The protein below binds the small molecule below.
Small molecule (SMILES): CC[C@H](C)[C@H](NC(=O)[C@H](CCCN=C(N)N)NC(=O)[C@@H](N)CC(C)C)C(=O)N[C@H](C(=O)N[C@@H](Cc1ccccc1)C(=O)NCC(=O)NCC(=O)N1CCC[C@H]1C=O)[C@@H](C)O

Sequence of chain 1.I:
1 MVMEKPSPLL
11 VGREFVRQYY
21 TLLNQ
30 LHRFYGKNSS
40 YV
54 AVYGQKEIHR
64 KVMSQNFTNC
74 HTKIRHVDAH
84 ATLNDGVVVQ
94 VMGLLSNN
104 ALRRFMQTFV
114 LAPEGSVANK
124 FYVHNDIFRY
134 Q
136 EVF

Binding-site contacts:
Ligand atom CD2 contacts residue GLN18 of chain 1.I at 3.9 Å.
Ligand atom CE1 contacts residue PHE124 of chain 1.I at 3.8 Å (hydrophobic).
Ligand atom N contacts residue LYS123 of chain 1.I at 3.9 Å.
Ligand atom O contacts residue PHE124 of chain 1.I at 3.4 Å (h-bond).
Ligand atom CZ contacts residue PHE15 of chain 1.I at 3.3 Å (hydrophobic).
Ligand atom O contacts residue LYS123 of chain 1.I at 3.7 Å.
Ligand atom CB contacts residue PHE33 of chain 1.I at 3.6 Å (hydrophobic).
Ligand atom N contacts residue ASN122 of chain 1.I at 2.9 Å (h-bond).
Ligand atom O contacts residue LYS123 of chain 1.I at 3.4 Å.
Ligand atom CA contacts residue ARG32 of chain 1.I at 3.2 Å.
Ligand atom CG contacts residue PHE33 of chain 1.I at 4.0 Å (hydrophobic).
Ligand atom CZ contacts residue VAL11 of chain 1.I at 3.9 Å (hydrophobic).
Ligand atom CA contacts residue TYR34 of chain 1.I at 3.6 Å (hydrophobic).
Ligand atom O contacts residue GLU117 of chain 1.I at 3.5 Å.
Ligand atom C contacts residue GLU117 of chain 1.I at 3.9 Å.
Ligand atom OG1 contacts residue LYS123 of chain 1.I at 3.5 Å.
Ligand atom N contacts residue ARG32 of chain 1.I at 3.1 Å (salt-bridge).
Ligand atom CB contacts residue GLU117 of chain 1.I at 3.8 Å.
Ligand atom O contacts residue ASN122 of chain 1.I at 3.5 Å (h-bond).
Ligand atom CE2 contacts residue PHE15 of chain 1.I at 3.7 Å (hydrophobic).
Ligand atom CA contacts residue TYR125 of chain 1.I at 3.7 Å (hydrophobic).
Ligand atom O contacts residue ASN122 of chain 1.I at 3.4 Å (h-bond).
Ligand atom CG contacts residue PHE124 of chain 1.I at 3.8 Å (hydrophobic).
Ligand atom CB contacts residue PHE124 of chain 1.I at 3.9 Å (hydrophobic).
Ligand atom N contacts residue PHE124 of chain 1.I at 3.6 Å.
Ligand atom O contacts residue PHE124 of chain 1.I at 3.9 Å.
Ligand atom OG1 contacts residue ASN122 of chain 1.I at 3.8 Å.
Ligand atom CA contacts residue PHE124 of chain 1.I at 3.5 Å (hydrophobic).
Ligand atom C contacts residue ARG32 of chain 1.I at 3.6 Å.
Ligand atom CE1 contacts residue PHE15 of chain 1.I at 3.6 Å (hydrophobic).
Ligand atom CG contacts residue GLU117 of chain 1.I at 4.0 Å.
Ligand atom O contacts residue ASN122 of chain 1.I at 3.2 Å (h-bond).
Ligand atom O contacts residue TYR125 of chain 1.I at 3.3 Å.
Ligand atom C contacts residue LYS123 of chain 1.I at 3.9 Å.
Ligand atom N contacts residue GLU117 of chain 1.I at 3.9 Å.
Ligand atom CD1 contacts residue PHE124 of chain 1.I at 3.0 Å (hydrophobic).
Ligand atom CA contacts residue LYS123 of chain 1.I at 3.9 Å.
Ligand atom C contacts residue TYR125 of chain 1.I at 3.8 Å (hydrophobic).
Ligand atom CA contacts residue ASN122 of chain 1.I at 3.2 Å.
Ligand atom C contacts residue ASN122 of chain 1.I at 3.5 Å.